A small-molecule ligand and the protein it binds are described below.
Small molecule (SMILES): O=C(O)C1CCN(Cc2ccc(Oc3nc4ccccc4s3)cc2)CC1

Binding-site contacts:
Ligand atom C4 contacts residue TYR386 of chain 1.A at 3.4 Å (hydrophobic).
Ligand atom O8 contacts residue GLU321 of chain 1.A at 3.0 Å (salt-bridge).
Ligand atom C5 contacts residue TYR381 of chain 1.A at 3.0 Å (hydrophobic).
Ligand atom C6 contacts residue GLY272 of chain 1.A at 3.0 Å.
Ligand atom C22 contacts residue PHE317 of chain 1.A at 3.6 Å (hydrophobic).
Ligand atom C7 contacts residue ZN1 of chain 1.B at 2.7 Å.
Ligand atom O8 contacts residue ZN1 of chain 1.B at 2.1 Å.
Ligand atom O9 contacts residue ZN1 of chain 1.B at 2.6 Å.
Ligand atom O9 contacts residue GLU299 of chain 1.A at 3.0 Å (salt-bridge).
Ligand atom N3 contacts residue GLN139 of chain 1.A at 3.2 Å (h-bond).
Ligand atom O9 contacts residue HIS298 of chain 1.A at 3.6 Å (h-bond).
Ligand atom S26 contacts residue TRP314 of chain 1.A at 3.3 Å (h-bond).
Ligand atom C1 contacts residue GLY272 of chain 1.A at 3.1 Å.
Ligand atom C1 contacts residue GLN139 of chain 1.A at 3.5 Å.
Ligand atom C1 contacts residue MET273 of chain 1.A at 3.4 Å (hydrophobic).
Ligand atom C7 contacts residue TYR386 of chain 1.A at 3.2 Å (hydrophobic).
Ligand atom C16 contacts residue TYR270 of chain 1.A at 3.4 Å (hydrophobic).
Ligand atom O8 contacts residue TYR386 of chain 1.A at 2.4 Å (h-bond).
Ligand atom O17 contacts residue PRO377 of chain 1.A at 3.3 Å.
Ligand atom C20 contacts residue ALA380 of chain 1.A at 3.3 Å (hydrophobic).
Ligand atom C21 contacts residue TRP314 of chain 1.A at 3.2 Å (hydrophobic).
Ligand atom O9 contacts residue GLY272 of chain 1.A at 3.2 Å (h-bond).
Ligand atom C14 contacts residue ASP378 of chain 1.A at 3.6 Å.
Ligand atom C21 contacts residue VAL370 of chain 1.A at 3.4 Å (hydrophobic).
Ligand atom C2 contacts residue GLN139 of chain 1.A at 3.5 Å.
Ligand atom C2 contacts residue MET273 of chain 1.A at 3.6 Å (hydrophobic).
Ligand atom C5 contacts residue TYR386 of chain 1.A at 3.0 Å (hydrophobic).
Ligand atom C11 contacts residue PHE317 of chain 1.A at 3.6 Å (hydrophobic).
Ligand atom C18 contacts residue VAL370 of chain 1.A at 3.3 Å (hydrophobic).
Ligand atom C4 contacts residue TYR381 of chain 1.A at 3.4 Å (hydrophobic).
Ligand atom C11 contacts residue GLN139 of chain 1.A at 3.5 Å.
Ligand atom C6 contacts residue TYR386 of chain 1.A at 3.6 Å (hydrophobic).
Ligand atom N24 contacts residue PRO377 of chain 1.A at 3.5 Å (h-bond).
Ligand atom C21 contacts residue PHE317 of chain 1.A at 3.6 Å (hydrophobic).
Ligand atom C13 contacts residue ASP378 of chain 1.A at 3.5 Å.
Ligand atom C10 contacts residue PHE317 of chain 1.A at 3.4 Å (hydrophobic).
Ligand atom C14 contacts residue PRO377 of chain 1.A at 3.6 Å (hydrophobic).
Ligand atom C2 contacts residue TYR270 of chain 1.A at 3.5 Å (hydrophobic).
Ligand atom N24 contacts residue TYR381 of chain 1.A at 3.6 Å.
Ligand atom C7 contacts residue GLY272 of chain 1.A at 3.5 Å.

Sequence of chain 1.A:
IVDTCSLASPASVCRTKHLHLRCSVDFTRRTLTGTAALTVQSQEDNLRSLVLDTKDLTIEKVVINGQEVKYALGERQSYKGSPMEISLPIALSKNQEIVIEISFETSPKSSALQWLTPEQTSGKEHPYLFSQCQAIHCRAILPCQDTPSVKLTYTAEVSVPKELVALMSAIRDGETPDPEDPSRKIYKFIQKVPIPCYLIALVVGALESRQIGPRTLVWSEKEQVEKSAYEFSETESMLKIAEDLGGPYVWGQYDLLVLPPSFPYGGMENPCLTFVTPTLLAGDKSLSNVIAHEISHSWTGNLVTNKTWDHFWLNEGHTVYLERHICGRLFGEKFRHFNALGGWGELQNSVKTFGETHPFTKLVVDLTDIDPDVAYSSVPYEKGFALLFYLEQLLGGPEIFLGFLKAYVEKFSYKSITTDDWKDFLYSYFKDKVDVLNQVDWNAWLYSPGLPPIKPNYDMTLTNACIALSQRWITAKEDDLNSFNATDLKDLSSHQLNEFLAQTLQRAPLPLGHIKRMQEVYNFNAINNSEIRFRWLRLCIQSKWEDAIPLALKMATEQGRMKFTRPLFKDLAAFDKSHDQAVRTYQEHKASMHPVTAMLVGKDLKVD